Binding-site contacts:
Ligand atom N9 contacts residue MLT1 of chain 1.C at 3.5 Å (h-bond).
Ligand atom C4 contacts residue GLN78 of chain 1.A at 3.6 Å.
Ligand atom C1 contacts residue PHE118 of chain 1.A at 3.8 Å (hydrophobic).
Ligand atom C29 contacts residue TYR185 of chain 1.A at 3.7 Å (hydrophobic).
Ligand atom N20 contacts residue B871 of chain 1.E at 3.6 Å.
Ligand atom C29 contacts residue PRO182 of chain 1.A at 3.6 Å (hydrophobic).
Ligand atom O7 contacts residue PHE77 of chain 1.A at 3.3 Å.
Ligand atom C5 contacts residue ASP114 of chain 1.A at 3.1 Å.
Ligand atom C1 contacts residue ASP114 of chain 1.A at 3.2 Å.
Ligand atom C28 contacts residue B871 of chain 1.E at 3.4 Å.
Ligand atom C11 contacts residue ILE11 of chain 1.A at 3.4 Å (hydrophobic).
Ligand atom C19 contacts residue B871 of chain 1.E at 3.5 Å.
Ligand atom C14 contacts residue MLT1 of chain 1.C at 3.1 Å.
Ligand atom C8 contacts residue MLT1 of chain 1.C at 3.2 Å.
Ligand atom C10 contacts residue TYR185 of chain 1.A at 3.4 Å (hydrophobic).
Ligand atom C27 contacts residue PRO182 of chain 1.A at 3.7 Å (hydrophobic).
Ligand atom C21 contacts residue ILE181 of chain 1.A at 3.6 Å (hydrophobic).
Ligand atom C25 contacts residue TYR185 of chain 1.A at 3.8 Å (hydrophobic).
Ligand atom C17 contacts residue B871 of chain 1.E at 3.3 Å.
Ligand atom N12 contacts residue B871 of chain 1.E at 3.7 Å.
Ligand atom C16 contacts residue B871 of chain 1.E at 3.6 Å.
Ligand atom N18 contacts residue B871 of chain 1.E at 3.7 Å.
Ligand atom C2 contacts residue GLU34 of chain 1.A at 3.2 Å.
Ligand atom C11 contacts residue TYR185 of chain 1.A at 3.5 Å (hydrophobic).
Ligand atom C15 contacts residue B871 of chain 1.E at 3.6 Å.
Ligand atom O7 contacts residue B871 of chain 1.E at 3.5 Å.
Ligand atom C24 contacts residue B871 of chain 1.E at 3.5 Å.
Ligand atom C29 contacts residue B871 of chain 1.E at 3.5 Å.
Ligand atom C19 contacts residue TYR67 of chain 1.A at 3.7 Å (hydrophobic).
Ligand atom C21 contacts residue B871 of chain 1.E at 3.6 Å.
Ligand atom C28 contacts residue PRO182 of chain 1.A at 3.4 Å (hydrophobic).
Ligand atom C1 contacts residue ARG85 of chain 1.A at 3.7 Å.
Ligand atom C17 contacts residue ILE181 of chain 1.A at 3.5 Å (hydrophobic).
Ligand atom C16 contacts residue ILE181 of chain 1.A at 3.7 Å (hydrophobic).
Ligand atom C1 contacts residue GLU34 of chain 1.A at 3.2 Å.
Ligand atom C27 contacts residue B871 of chain 1.E at 3.8 Å.
Ligand atom C24 contacts residue PRO182 of chain 1.A at 3.7 Å (hydrophobic).
Ligand atom C25 contacts residue B871 of chain 1.E at 3.4 Å.
Ligand atom C19 contacts residue GLU177 of chain 1.A at 3.5 Å.
Ligand atom C13 contacts residue B871 of chain 1.E at 3.5 Å.

This protein binds this small molecule.
Small molecule (SMILES): O=C(CN1CCN(c2cc(-c3cc4ccccc4s3)ncn2)CC1)N1CCCC1

Sequence of chain 1.A:
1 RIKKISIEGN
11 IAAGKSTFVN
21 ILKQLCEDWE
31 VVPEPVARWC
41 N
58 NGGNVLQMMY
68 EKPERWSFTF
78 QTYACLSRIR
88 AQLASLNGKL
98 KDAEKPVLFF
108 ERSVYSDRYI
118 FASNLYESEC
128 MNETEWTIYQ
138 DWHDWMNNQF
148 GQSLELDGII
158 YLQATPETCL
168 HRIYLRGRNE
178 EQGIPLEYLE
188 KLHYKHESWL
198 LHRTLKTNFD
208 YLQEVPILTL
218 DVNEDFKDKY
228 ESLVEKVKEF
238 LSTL